Sequence of chain 1.W:
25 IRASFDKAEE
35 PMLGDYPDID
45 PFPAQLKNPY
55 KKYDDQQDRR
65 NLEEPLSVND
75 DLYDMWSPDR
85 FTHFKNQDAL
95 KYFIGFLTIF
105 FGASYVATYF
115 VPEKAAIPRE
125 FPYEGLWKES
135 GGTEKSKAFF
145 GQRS

Sequence of chain 1.EA:
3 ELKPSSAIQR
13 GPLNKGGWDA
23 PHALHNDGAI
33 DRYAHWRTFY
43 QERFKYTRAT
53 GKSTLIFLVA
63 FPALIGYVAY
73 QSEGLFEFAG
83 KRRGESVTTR

Sequence of chain 1.J:
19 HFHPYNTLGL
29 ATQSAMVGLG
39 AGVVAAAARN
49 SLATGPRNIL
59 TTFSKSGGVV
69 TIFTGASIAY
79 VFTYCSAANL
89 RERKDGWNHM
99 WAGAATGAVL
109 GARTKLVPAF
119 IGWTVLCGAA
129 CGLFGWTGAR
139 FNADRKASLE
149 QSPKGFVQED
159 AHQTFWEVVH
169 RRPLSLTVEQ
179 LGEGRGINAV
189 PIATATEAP

Binding-site contacts:
Ligand atom C5 contacts residue THR49 of chain 1.EA at 4.0 Å.
Ligand atom C3 contacts residue THR49 of chain 1.EA at 3.8 Å.
Ligand atom CBC contacts residue GLY53 of chain 1.EA at 4.0 Å.
Ligand atom CBE contacts residue TYR48 of chain 1.EA at 4.4 Å (hydrophobic).
Ligand atom CBT contacts residue VAL115 of chain 1.J at 3.9 Å (hydrophobic).
Ligand atom C2 contacts residue TYR48 of chain 1.EA at 4.3 Å (hydrophobic).
Ligand atom C1 contacts residue TYR48 of chain 1.EA at 4.4 Å (hydrophobic).
Ligand atom CBG contacts residue GLY53 of chain 1.EA at 4.2 Å.
Ligand atom CBS contacts residue TYR48 of chain 1.EA at 4.3 Å (hydrophobic).
Ligand atom OAL contacts residue LEU114 of chain 1.J at 3.5 Å.
Ligand atom C2 contacts residue THR49 of chain 1.EA at 4.3 Å.
Ligand atom OBX contacts residue VAL115 of chain 1.J at 4.0 Å.
Ligand atom CAA contacts residue VAL61 of chain 1.EA at 3.8 Å (hydrophobic).
Ligand atom OAS contacts residue LYS31 of chain 1.W at 4.4 Å.
Ligand atom O5 contacts residue THR49 of chain 1.EA at 4.4 Å.
Ligand atom CAW contacts residue CDL1 of chain 1.CB at 3.4 Å.
Ligand atom O3 contacts residue THR49 of chain 1.EA at 4.3 Å.
Ligand atom CBP contacts residue LEU114 of chain 1.J at 3.9 Å (hydrophobic).
Ligand atom C5 contacts residue ARG50 of chain 1.EA at 3.7 Å.
Ligand atom CBJ contacts residue ARG50 of chain 1.EA at 4.3 Å.
Ligand atom CBK contacts residue THR49 of chain 1.EA at 4.2 Å.
Ligand atom OAS contacts residue GLU34 of chain 1.W at 3.6 Å.
Ligand atom CAA contacts residue CDL1 of chain 1.CB at 4.1 Å.
Ligand atom CBP contacts residue VAL115 of chain 1.J at 4.3 Å (hydrophobic).
Ligand atom CBI contacts residue PRO116 of chain 1.J at 4.0 Å (hydrophobic).
Ligand atom CBQ contacts residue PRO116 of chain 1.J at 4.3 Å (hydrophobic).
Ligand atom C1 contacts residue ARG50 of chain 1.EA at 3.8 Å.
Ligand atom O2 contacts residue THR49 of chain 1.EA at 4.3 Å.
Ligand atom CBC contacts residue TYR48 of chain 1.EA at 4.0 Å (hydrophobic).
Ligand atom O2 contacts residue TYR48 of chain 1.EA at 3.4 Å (h-bond).
Ligand atom C6 contacts residue ARG50 of chain 1.EA at 4.1 Å.
Ligand atom CBS contacts residue THR49 of chain 1.EA at 4.3 Å.
Ligand atom CBQ contacts residue VAL115 of chain 1.J at 3.7 Å (hydrophobic).
Ligand atom C4 contacts residue THR49 of chain 1.EA at 4.2 Å.
Ligand atom CBI contacts residue ILE119 of chain 1.J at 4.2 Å (hydrophobic).
Ligand atom C1 contacts residue THR49 of chain 1.EA at 3.8 Å.
Ligand atom CBG contacts residue ILE119 of chain 1.J at 4.1 Å (hydrophobic).
Ligand atom O5 contacts residue ARG50 of chain 1.EA at 3.7 Å.
Ligand atom CBE contacts residue ILE119 of chain 1.J at 3.8 Å (hydrophobic).
Ligand atom O4 contacts residue THR49 of chain 1.EA at 4.0 Å.

A protein and the small-molecule ligand that binds it are described below.
Small molecule (SMILES): CCCCCCCCCCC(CCCCCCCCCC)(CO[C@H]1O[C@@H](CO)[C@H](O[C@@H]2O[C@@H](CO)[C@H](O)[C@@H](O)[C@@H]2O)[C@@H](O)[C@@H]1O)CO[C@H]1O[C@@H](CO)[C@H](O[C@@H]2O[C@@H](CO)[C@H](O)[C@@H](O)[C@@H]2O)[C@@H](O)[C@H]1O